Binding-site contacts:
Ligand atom C6 contacts residue PRO261 of chain 1.F at 3.6 Å (hydrophobic).
Ligand atom O5 contacts residue PRO261 of chain 1.F at 3.3 Å.
Ligand atom C8 contacts residue ASN416 of chain 1.F at 4.4 Å.
Ligand atom C3 contacts residue ASN416 of chain 1.F at 3.8 Å.
Ligand atom N2 contacts residue ASN416 of chain 1.F at 2.9 Å (h-bond).
Ligand atom C2 contacts residue ASN416 of chain 1.F at 2.4 Å.
Ligand atom C8 contacts residue NAG1 of chain 1.X at 3.5 Å.
Ligand atom C1 contacts residue PRO261 of chain 1.F at 4.2 Å (hydrophobic).
Ligand atom C4 contacts residue ASN416 of chain 1.F at 4.2 Å.
Ligand atom C1 contacts residue ASN416 of chain 1.F at 1.4 Å.
Ligand atom O5 contacts residue ASN416 of chain 1.F at 2.4 Å (h-bond).
Ligand atom C7 contacts residue ASN232 of chain 1.F at 3.9 Å.
Ligand atom O6 contacts residue LEU235 of chain 1.F at 3.3 Å.
Ligand atom O5 contacts residue LEU235 of chain 1.F at 4.1 Å.
Ligand atom C6 contacts residue LEU235 of chain 1.F at 4.1 Å (hydrophobic).
Ligand atom O6 contacts residue PRO261 of chain 1.F at 4.2 Å.
Ligand atom O7 contacts residue ASN232 of chain 1.F at 3.6 Å.
Ligand atom C8 contacts residue ASN232 of chain 1.F at 3.5 Å.
Ligand atom O7 contacts residue ASN416 of chain 1.F at 3.2 Å (h-bond).
Ligand atom C7 contacts residue ASN416 of chain 1.F at 3.2 Å.
Ligand atom C5 contacts residue ASN416 of chain 1.F at 3.7 Å.
Ligand atom C5 contacts residue PRO261 of chain 1.F at 4.0 Å (hydrophobic).

The small molecule below binds the protein below.
Small molecule (SMILES): CC(=O)N[C@H]1[C@H](O[C@H]2[C@H](O)[C@@H](NC(C)=O)CO[C@@H]2CO)O[C@H](CO)[C@@H](O)[C@@H]1O

Sequence of chain 1.F:
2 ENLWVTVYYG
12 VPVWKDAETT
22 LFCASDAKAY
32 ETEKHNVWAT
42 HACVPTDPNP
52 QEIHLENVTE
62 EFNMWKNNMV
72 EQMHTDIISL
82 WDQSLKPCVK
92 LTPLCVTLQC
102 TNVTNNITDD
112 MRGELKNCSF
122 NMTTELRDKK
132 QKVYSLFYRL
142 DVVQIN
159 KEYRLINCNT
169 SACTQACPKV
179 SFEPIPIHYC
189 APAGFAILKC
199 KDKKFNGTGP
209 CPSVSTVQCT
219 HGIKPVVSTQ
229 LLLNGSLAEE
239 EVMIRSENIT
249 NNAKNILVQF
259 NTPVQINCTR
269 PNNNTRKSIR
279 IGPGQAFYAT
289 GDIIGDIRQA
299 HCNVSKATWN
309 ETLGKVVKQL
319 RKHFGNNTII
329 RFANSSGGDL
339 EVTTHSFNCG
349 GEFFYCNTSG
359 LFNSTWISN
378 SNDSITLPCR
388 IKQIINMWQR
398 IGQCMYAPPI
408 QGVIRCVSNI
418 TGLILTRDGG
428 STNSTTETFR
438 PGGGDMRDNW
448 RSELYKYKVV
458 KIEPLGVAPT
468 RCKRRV